The protein below binds the small molecule below.
Small molecule (SMILES): CC(=O)N[C@@H]1[C@@H](O)[C@H](O)[C@@H](CO)O[C@H]1O

Sequence of chain 3.A:
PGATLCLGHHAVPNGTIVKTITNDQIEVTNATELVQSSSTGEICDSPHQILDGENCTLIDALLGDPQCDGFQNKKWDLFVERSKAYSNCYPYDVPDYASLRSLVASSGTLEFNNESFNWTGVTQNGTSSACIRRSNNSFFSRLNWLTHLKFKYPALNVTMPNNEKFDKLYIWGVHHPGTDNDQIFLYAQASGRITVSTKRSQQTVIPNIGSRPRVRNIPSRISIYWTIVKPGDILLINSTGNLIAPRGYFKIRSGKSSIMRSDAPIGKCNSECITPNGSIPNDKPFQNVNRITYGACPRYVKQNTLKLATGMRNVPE

Sequence of chain 2.A:
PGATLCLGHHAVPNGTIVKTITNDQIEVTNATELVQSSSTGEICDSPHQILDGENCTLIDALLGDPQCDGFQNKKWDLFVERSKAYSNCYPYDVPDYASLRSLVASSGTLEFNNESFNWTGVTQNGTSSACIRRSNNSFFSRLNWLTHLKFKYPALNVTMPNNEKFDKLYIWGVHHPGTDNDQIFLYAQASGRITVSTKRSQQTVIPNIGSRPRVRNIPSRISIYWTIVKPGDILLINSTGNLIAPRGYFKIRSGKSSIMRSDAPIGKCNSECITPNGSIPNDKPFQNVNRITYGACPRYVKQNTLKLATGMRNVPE

Binding-site contacts:
Ligand atom C4 contacts residue ALA157 of chain 2.A at 3.6 Å (hydrophobic).
Ligand atom C8 contacts residue ILE211 of chain 3.A at 3.8 Å (hydrophobic).
Ligand atom C5 contacts residue NAG1 of chain 2.D at 4.1 Å.
Ligand atom O5 contacts residue ASN159 of chain 2.A at 3.5 Å.
Ligand atom O7 contacts residue SER241 of chain 2.A at 3.3 Å.
Ligand atom C1 contacts residue ASN159 of chain 2.A at 4.2 Å.
Ligand atom O7 contacts residue THR242 of chain 2.A at 3.1 Å.
Ligand atom C6 contacts residue ASN159 of chain 2.A at 4.0 Å.
Ligand atom C1 contacts residue ASN240 of chain 2.A at 1.5 Å.
Ligand atom C4 contacts residue ASN240 of chain 2.A at 4.3 Å.
Ligand atom C5 contacts residue ALA157 of chain 2.A at 4.3 Å (hydrophobic).
Ligand atom C5 contacts residue ASN159 of chain 2.A at 4.3 Å.
Ligand atom C5 contacts residue ASN240 of chain 2.A at 3.7 Å.
Ligand atom C6 contacts residue NAG1 of chain 2.D at 3.7 Å.
Ligand atom O7 contacts residue ASN240 of chain 2.A at 3.8 Å.
Ligand atom C2 contacts residue LEU158 of chain 2.A at 4.4 Å (hydrophobic).
Ligand atom C7 contacts residue SER241 of chain 2.A at 4.2 Å.
Ligand atom O5 contacts residue LEU158 of chain 2.A at 3.6 Å.
Ligand atom O3 contacts residue THR242 of chain 2.A at 4.1 Å.
Ligand atom C7 contacts residue THR242 of chain 2.A at 4.0 Å.
Ligand atom C3 contacts residue ALA157 of chain 2.A at 4.1 Å (hydrophobic).
Ligand atom O5 contacts residue ASN240 of chain 2.A at 2.4 Å (h-bond).
Ligand atom O3 contacts residue ALA157 of chain 2.A at 4.0 Å.
Ligand atom C2 contacts residue ALA157 of chain 2.A at 4.1 Å (hydrophobic).
Ligand atom C3 contacts residue ASN240 of chain 2.A at 3.9 Å.
Ligand atom O5 contacts residue ALA157 of chain 2.A at 4.1 Å.
Ligand atom O6 contacts residue ASN159 of chain 2.A at 3.9 Å.
Ligand atom C8 contacts residue ARG195 of chain 2.A at 4.1 Å.
Ligand atom C1 contacts residue LEU158 of chain 2.A at 3.8 Å (hydrophobic).
Ligand atom C7 contacts residue ASN240 of chain 2.A at 3.5 Å.
Ligand atom O7 contacts residue ARG195 of chain 2.A at 4.1 Å.
Ligand atom C8 contacts residue ASN240 of chain 2.A at 4.0 Å.
Ligand atom N2 contacts residue ASN240 of chain 2.A at 2.9 Å (h-bond).
Ligand atom C2 contacts residue ASN240 of chain 2.A at 2.5 Å.
Ligand atom O6 contacts residue ALA157 of chain 2.A at 3.7 Å.